Binding-site contacts:
Ligand atom C8 contacts residue ASN55 of chain 1.E at 3.4 Å.
Ligand atom O3 contacts residue PRO59 of chain 1.E at 4.1 Å.
Ligand atom C3 contacts residue ASN62 of chain 1.E at 3.8 Å.
Ligand atom C1 contacts residue ASN62 of chain 1.E at 1.4 Å.
Ligand atom C7 contacts residue PRO60 of chain 1.E at 3.9 Å (hydrophobic).
Ligand atom O6 contacts residue ILE191 of chain 1.E at 4.5 Å.
Ligand atom C2 contacts residue ASN62 of chain 1.E at 2.5 Å.
Ligand atom O7 contacts residue ASN62 of chain 1.E at 3.1 Å (h-bond).
Ligand atom N2 contacts residue ASN62 of chain 1.E at 2.9 Å (h-bond).
Ligand atom C2 contacts residue PRO60 of chain 1.E at 4.3 Å (hydrophobic).
Ligand atom C1 contacts residue PRO60 of chain 1.E at 4.1 Å (hydrophobic).
Ligand atom C8 contacts residue PRO59 of chain 1.E at 4.0 Å (hydrophobic).
Ligand atom C5 contacts residue ASN62 of chain 1.E at 3.6 Å.
Ligand atom C7 contacts residue ASN62 of chain 1.E at 3.2 Å.
Ligand atom O6 contacts residue ASN62 of chain 1.E at 4.2 Å.
Ligand atom C8 contacts residue PRO60 of chain 1.E at 3.7 Å (hydrophobic).
Ligand atom N2 contacts residue PRO60 of chain 1.E at 3.5 Å (h-bond).
Ligand atom O5 contacts residue ASN62 of chain 1.E at 2.4 Å (h-bond).
Ligand atom N2 contacts residue PRO59 of chain 1.E at 3.9 Å.
Ligand atom C3 contacts residue PRO59 of chain 1.E at 4.3 Å (hydrophobic).
Ligand atom C8 contacts residue ASN62 of chain 1.E at 4.3 Å.
Ligand atom C4 contacts residue ASN62 of chain 1.E at 4.3 Å.

The protein below binds the small molecule below.
Small molecule (SMILES): CC(=O)N[C@H]1[C@H](O[C@H]2[C@H](O)[C@@H](NC(C)=O)CO[C@@H]2CO)O[C@H](CO)[C@@H](O[C@@H]2O[C@H](CO)[C@@H](O)[C@H](O)[C@@H]2O)[C@@H]1O

Sequence of chain 1.E:
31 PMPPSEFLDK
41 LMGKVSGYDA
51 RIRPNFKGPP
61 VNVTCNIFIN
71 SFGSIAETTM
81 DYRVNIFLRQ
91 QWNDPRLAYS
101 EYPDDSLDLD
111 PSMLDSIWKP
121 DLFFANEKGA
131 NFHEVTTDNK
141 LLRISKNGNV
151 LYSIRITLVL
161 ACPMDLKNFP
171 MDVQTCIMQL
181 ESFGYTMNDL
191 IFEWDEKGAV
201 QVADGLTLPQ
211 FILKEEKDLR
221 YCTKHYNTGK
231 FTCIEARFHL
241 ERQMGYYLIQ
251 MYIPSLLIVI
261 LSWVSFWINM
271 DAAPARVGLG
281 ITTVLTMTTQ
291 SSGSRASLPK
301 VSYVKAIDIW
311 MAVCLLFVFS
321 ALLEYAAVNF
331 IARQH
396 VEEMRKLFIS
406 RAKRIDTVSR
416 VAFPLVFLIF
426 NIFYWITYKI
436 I